Binding-site contacts:
Ligand atom C1 contacts residue GLN895 of chain 1.B at 3.8 Å.
Ligand atom C5 contacts residue ASN1074 of chain 1.A at 3.5 Å.
Ligand atom O5 contacts residue ALA706 of chain 1.A at 4.2 Å.
Ligand atom C3 contacts residue ASN1074 of chain 1.A at 3.6 Å.
Ligand atom C2 contacts residue ASN1074 of chain 1.A at 2.3 Å.
Ligand atom O5 contacts residue ASN1074 of chain 1.A at 2.1 Å (h-bond).
Ligand atom C4 contacts residue ASN1074 of chain 1.A at 4.0 Å.
Ligand atom O6 contacts residue ASN1074 of chain 1.A at 4.2 Å.
Ligand atom O6 contacts residue ALA706 of chain 1.A at 4.2 Å.
Ligand atom C6 contacts residue ALA706 of chain 1.A at 3.8 Å (hydrophobic).
Ligand atom O5 contacts residue GLN895 of chain 1.B at 4.2 Å.
Ligand atom C7 contacts residue ASN1074 of chain 1.A at 3.4 Å.
Ligand atom C5 contacts residue ALA706 of chain 1.A at 3.6 Å (hydrophobic).
Ligand atom N2 contacts residue ASN1074 of chain 1.A at 2.9 Å (h-bond).
Ligand atom C8 contacts residue GLU1072 of chain 1.A at 4.4 Å.
Ligand atom O7 contacts residue ASN1074 of chain 1.A at 3.5 Å (h-bond).
Ligand atom C6 contacts residue ASN1074 of chain 1.A at 4.4 Å.
Ligand atom C1 contacts residue ASN1074 of chain 1.A at 1.4 Å.

Sequence of chain 1.A:
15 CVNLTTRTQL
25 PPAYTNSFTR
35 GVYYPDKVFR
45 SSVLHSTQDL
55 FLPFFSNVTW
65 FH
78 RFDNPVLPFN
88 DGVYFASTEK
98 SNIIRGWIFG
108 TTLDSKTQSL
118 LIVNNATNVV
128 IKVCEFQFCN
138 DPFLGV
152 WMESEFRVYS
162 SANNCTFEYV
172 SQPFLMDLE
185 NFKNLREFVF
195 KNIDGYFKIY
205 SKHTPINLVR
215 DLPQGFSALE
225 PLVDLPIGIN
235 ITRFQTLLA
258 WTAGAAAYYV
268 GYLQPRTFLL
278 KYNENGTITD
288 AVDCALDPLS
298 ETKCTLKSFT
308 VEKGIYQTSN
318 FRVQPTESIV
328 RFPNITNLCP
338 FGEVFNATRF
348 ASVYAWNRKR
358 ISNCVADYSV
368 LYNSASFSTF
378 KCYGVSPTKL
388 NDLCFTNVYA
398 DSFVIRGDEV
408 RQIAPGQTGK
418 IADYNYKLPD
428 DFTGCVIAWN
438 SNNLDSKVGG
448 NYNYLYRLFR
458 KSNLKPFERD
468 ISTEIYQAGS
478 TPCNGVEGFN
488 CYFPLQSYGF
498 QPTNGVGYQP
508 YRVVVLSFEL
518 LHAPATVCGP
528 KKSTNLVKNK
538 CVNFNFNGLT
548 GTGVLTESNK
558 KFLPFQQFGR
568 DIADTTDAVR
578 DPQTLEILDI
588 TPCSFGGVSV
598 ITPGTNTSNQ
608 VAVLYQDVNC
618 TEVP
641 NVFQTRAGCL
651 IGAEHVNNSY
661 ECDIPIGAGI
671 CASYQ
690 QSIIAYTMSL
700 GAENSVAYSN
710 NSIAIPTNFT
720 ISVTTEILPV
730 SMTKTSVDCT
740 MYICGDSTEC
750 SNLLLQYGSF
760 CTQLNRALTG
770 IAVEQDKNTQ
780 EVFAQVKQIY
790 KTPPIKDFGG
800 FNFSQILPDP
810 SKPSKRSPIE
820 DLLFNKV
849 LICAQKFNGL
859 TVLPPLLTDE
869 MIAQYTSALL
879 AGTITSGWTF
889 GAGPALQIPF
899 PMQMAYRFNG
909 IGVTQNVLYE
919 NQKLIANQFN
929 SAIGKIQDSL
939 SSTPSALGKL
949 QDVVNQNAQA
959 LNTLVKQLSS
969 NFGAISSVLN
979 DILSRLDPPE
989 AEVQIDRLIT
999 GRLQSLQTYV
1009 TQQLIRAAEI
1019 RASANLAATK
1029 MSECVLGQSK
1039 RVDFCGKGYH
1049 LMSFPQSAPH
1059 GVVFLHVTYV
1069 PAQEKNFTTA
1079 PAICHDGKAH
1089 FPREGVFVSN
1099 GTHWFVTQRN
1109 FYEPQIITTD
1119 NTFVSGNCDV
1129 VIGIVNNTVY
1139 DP

Sequence of chain 1.B:
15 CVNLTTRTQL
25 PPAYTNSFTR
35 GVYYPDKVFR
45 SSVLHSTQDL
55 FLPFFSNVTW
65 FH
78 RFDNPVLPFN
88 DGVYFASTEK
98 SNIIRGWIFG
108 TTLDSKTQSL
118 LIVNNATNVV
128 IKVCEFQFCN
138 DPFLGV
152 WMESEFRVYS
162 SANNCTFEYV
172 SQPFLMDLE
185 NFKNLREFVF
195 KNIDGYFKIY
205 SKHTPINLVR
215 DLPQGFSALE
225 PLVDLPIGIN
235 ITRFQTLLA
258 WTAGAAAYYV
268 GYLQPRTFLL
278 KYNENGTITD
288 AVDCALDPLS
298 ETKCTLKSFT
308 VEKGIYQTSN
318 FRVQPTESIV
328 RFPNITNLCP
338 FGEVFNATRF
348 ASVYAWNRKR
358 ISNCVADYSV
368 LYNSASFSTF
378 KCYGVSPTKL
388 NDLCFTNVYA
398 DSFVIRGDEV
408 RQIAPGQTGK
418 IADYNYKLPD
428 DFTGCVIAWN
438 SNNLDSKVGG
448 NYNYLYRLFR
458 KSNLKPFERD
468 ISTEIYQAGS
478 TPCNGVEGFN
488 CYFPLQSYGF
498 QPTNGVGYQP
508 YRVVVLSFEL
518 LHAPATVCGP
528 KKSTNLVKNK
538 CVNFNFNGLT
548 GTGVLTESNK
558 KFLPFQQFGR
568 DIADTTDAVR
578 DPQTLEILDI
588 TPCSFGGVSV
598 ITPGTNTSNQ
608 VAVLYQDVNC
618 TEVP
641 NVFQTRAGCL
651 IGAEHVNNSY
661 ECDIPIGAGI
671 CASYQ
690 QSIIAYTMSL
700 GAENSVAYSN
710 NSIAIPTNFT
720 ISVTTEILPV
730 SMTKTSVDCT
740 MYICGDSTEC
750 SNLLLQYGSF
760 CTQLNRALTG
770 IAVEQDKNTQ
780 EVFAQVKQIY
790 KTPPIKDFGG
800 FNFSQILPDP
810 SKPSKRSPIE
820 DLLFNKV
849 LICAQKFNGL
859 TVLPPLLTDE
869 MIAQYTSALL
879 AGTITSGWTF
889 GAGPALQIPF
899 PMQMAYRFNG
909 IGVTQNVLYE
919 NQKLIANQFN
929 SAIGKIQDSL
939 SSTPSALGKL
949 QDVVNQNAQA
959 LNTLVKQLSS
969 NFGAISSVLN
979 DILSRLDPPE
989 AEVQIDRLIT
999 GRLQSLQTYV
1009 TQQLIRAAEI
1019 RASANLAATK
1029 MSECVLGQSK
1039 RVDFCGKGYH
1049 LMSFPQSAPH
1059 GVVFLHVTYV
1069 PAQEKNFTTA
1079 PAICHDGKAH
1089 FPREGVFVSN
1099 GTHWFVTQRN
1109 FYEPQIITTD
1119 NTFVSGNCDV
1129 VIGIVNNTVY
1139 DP

The protein below binds the small molecule below.
Small molecule (SMILES): CC(=O)N[C@@H]1[C@@H](O)[C@H](O)[C@@H](CO)O[C@H]1O